Sequence of chain 1.B:
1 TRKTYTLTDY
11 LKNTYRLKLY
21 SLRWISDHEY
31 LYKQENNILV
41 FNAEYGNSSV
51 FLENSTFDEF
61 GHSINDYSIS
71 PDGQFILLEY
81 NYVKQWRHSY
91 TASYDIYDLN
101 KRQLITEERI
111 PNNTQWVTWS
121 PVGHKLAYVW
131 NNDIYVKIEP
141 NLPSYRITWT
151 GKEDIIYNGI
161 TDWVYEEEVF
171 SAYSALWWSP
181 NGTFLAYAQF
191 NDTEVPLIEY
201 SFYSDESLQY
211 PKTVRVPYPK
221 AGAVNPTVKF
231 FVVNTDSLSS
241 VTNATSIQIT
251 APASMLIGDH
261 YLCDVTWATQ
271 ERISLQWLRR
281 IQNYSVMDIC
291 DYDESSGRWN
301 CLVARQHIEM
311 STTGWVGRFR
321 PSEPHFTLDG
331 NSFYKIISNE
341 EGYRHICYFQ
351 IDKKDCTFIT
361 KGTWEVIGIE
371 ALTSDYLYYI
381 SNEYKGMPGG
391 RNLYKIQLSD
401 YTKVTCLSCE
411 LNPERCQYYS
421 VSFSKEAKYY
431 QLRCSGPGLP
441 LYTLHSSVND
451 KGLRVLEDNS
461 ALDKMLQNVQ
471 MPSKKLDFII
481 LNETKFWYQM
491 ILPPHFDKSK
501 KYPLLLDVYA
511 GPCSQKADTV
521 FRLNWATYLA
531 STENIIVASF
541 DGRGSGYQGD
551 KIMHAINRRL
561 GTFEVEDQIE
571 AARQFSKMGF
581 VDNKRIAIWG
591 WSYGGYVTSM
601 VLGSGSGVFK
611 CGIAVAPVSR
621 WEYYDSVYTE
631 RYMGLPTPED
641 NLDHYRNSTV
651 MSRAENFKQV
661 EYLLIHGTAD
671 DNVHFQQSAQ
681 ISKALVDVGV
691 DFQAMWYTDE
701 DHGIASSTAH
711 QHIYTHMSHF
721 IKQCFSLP

Binding-site contacts:
Ligand atom C5 contacts residue ILE281 of chain 1.B at 3.9 Å (hydrophobic).
Ligand atom O5 contacts residue ASN283 of chain 1.B at 2.3 Å (h-bond).
Ligand atom C5 contacts residue ASN283 of chain 1.B at 3.6 Å.
Ligand atom C1 contacts residue ILE281 of chain 1.B at 3.9 Å (hydrophobic).
Ligand atom C4 contacts residue ASN283 of chain 1.B at 4.3 Å.
Ligand atom C8 contacts residue SER311 of chain 1.B at 3.6 Å.
Ligand atom C6 contacts residue ARG558 of chain 1.B at 4.5 Å.
Ligand atom C1 contacts residue ASN283 of chain 1.B at 1.4 Å.
Ligand atom O6 contacts residue ARG558 of chain 1.B at 3.6 Å (salt-bridge).
Ligand atom N2 contacts residue SER311 of chain 1.B at 4.3 Å.
Ligand atom C7 contacts residue THR312 of chain 1.B at 4.3 Å.
Ligand atom N2 contacts residue ASN283 of chain 1.B at 2.8 Å (h-bond).
Ligand atom O5 contacts residue ILE281 of chain 1.B at 3.6 Å.
Ligand atom C3 contacts residue ASN283 of chain 1.B at 3.8 Å.
Ligand atom C2 contacts residue ASN283 of chain 1.B at 2.5 Å.
Ligand atom C6 contacts residue ILE281 of chain 1.B at 4.2 Å (hydrophobic).
Ligand atom O7 contacts residue THR312 of chain 1.B at 3.5 Å.
Ligand atom C7 contacts residue ASN283 of chain 1.B at 3.6 Å.
Ligand atom C8 contacts residue THR312 of chain 1.B at 4.3 Å.
Ligand atom O7 contacts residue ASN283 of chain 1.B at 4.0 Å.
Ligand atom C8 contacts residue MET310 of chain 1.B at 4.2 Å (hydrophobic).
Ligand atom C7 contacts residue SER311 of chain 1.B at 3.5 Å.
Ligand atom O7 contacts residue SER311 of chain 1.B at 3.5 Å (h-bond).

The protein below binds the small molecule below.
Small molecule (SMILES): CC(=O)N[C@H]1[C@H](O[C@H]2[C@H](O)[C@@H](NC(C)=O)CO[C@@H]2CO)O[C@H](CO)[C@@H](O)[C@@H]1O